The small molecule below binds the protein below.
Small molecule (SMILES): CC(=O)N[C@H]1[C@H](O[C@H]2[C@H](O)[C@@H](NC(C)=O)CO[C@@H]2CO)O[C@H](CO)[C@@H](O)[C@@H]1O

Binding-site contacts:
Ligand atom N2 contacts residue GLU147 of chain 1.C at 4.5 Å.
Ligand atom C5 contacts residue ASN188 of chain 1.C at 3.6 Å.
Ligand atom C1 contacts residue ASN188 of chain 1.C at 1.4 Å.
Ligand atom O7 contacts residue ASN188 of chain 1.C at 3.3 Å (h-bond).
Ligand atom C6 contacts residue HIS142 of chain 1.C at 3.6 Å.
Ligand atom O5 contacts residue ASN188 of chain 1.C at 2.3 Å (h-bond).
Ligand atom O5 contacts residue GLU147 of chain 1.C at 4.5 Å.
Ligand atom C5 contacts residue GLU147 of chain 1.C at 4.1 Å.
Ligand atom O5 contacts residue HIS142 of chain 1.C at 4.3 Å.
Ligand atom C8 contacts residue HIS142 of chain 1.C at 3.9 Å.
Ligand atom C2 contacts residue GLU147 of chain 1.C at 4.4 Å.
Ligand atom N2 contacts residue ASN188 of chain 1.C at 3.0 Å (h-bond).
Ligand atom C3 contacts residue ASN188 of chain 1.C at 3.8 Å.
Ligand atom C2 contacts residue ASN188 of chain 1.C at 2.5 Å.
Ligand atom O5 contacts residue ILE145 of chain 1.C at 4.1 Å.
Ligand atom O6 contacts residue ILE145 of chain 1.C at 4.0 Å.
Ligand atom C7 contacts residue ASN188 of chain 1.C at 3.3 Å.
Ligand atom C5 contacts residue HIS142 of chain 1.C at 3.9 Å.
Ligand atom C4 contacts residue ASN188 of chain 1.C at 4.2 Å.
Ligand atom C3 contacts residue GLU147 of chain 1.C at 4.1 Å.
Ligand atom C8 contacts residue ASN188 of chain 1.C at 4.5 Å.
Ligand atom C1 contacts residue GLU147 of chain 1.C at 3.9 Å.

Sequence of chain 1.C:
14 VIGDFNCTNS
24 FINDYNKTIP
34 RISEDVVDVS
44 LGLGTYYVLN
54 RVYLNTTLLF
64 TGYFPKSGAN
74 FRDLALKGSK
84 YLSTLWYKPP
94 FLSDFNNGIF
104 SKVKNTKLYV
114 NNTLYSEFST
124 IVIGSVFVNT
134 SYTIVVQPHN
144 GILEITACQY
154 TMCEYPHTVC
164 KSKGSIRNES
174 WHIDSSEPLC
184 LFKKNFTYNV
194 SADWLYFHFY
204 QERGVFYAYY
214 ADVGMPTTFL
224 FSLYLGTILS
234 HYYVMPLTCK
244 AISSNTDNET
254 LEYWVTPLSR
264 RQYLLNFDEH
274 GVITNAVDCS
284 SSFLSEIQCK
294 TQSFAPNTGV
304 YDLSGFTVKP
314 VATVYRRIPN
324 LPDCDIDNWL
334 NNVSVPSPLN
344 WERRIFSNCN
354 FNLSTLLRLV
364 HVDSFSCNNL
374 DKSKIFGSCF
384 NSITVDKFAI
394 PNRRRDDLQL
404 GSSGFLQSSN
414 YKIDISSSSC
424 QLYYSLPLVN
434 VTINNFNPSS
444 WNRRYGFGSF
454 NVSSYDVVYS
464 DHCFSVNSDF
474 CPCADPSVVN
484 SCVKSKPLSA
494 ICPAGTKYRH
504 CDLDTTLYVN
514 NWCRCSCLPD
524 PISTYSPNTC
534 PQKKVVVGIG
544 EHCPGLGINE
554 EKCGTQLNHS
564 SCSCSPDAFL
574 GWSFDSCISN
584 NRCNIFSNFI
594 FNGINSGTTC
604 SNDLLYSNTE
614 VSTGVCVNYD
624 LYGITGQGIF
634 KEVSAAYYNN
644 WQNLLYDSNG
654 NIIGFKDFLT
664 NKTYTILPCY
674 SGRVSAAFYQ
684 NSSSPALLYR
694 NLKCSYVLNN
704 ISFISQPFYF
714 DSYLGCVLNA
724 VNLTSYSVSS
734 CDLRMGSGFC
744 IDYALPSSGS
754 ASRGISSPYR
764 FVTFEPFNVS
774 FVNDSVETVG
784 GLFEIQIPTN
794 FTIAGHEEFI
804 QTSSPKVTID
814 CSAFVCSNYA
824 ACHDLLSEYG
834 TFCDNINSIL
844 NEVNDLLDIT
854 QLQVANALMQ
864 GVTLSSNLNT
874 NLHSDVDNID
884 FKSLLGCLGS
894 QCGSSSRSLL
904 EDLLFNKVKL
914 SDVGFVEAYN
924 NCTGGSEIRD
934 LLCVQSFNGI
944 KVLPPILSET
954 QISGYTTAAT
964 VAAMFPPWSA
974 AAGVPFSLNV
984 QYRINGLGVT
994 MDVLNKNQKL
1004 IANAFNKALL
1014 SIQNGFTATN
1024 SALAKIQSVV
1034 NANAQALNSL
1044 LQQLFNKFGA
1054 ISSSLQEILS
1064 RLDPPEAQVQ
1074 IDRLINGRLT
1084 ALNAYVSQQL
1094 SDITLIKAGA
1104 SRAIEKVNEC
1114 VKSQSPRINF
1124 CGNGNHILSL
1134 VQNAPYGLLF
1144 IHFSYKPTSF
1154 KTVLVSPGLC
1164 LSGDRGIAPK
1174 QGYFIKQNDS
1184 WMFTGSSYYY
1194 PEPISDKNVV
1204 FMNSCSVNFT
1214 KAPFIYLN